This protein binds this small molecule.
Small molecule (SMILES): CC(=O)N[C@@H]1[C@@H](O)[C@H](O)[C@@H](CO)O[C@H]1O

Binding-site contacts:
Ligand atom C3 contacts residue ASN717 of chain 1.J at 3.9 Å.
Ligand atom O7 contacts residue ASN717 of chain 1.J at 3.0 Å (h-bond).
Ligand atom C7 contacts residue ASN717 of chain 1.J at 3.1 Å.
Ligand atom C8 contacts residue ASN717 of chain 1.J at 3.9 Å.
Ligand atom C2 contacts residue ASN717 of chain 1.J at 2.7 Å.
Ligand atom C1 contacts residue ASN717 of chain 1.J at 1.4 Å.
Ligand atom O5 contacts residue GLN1071 of chain 1.J at 3.6 Å.
Ligand atom C8 contacts residue THR716 of chain 1.J at 4.4 Å.
Ligand atom C5 contacts residue ASN717 of chain 1.J at 3.6 Å.
Ligand atom C4 contacts residue ASN717 of chain 1.J at 4.3 Å.
Ligand atom C2 contacts residue GLN1071 of chain 1.J at 3.5 Å.
Ligand atom C6 contacts residue LEU922 of chain 1.J at 4.4 Å (hydrophobic).
Ligand atom O5 contacts residue ASN717 of chain 1.J at 2.3 Å (h-bond).
Ligand atom C6 contacts residue GLN926 of chain 1.J at 4.2 Å.
Ligand atom N2 contacts residue ASN717 of chain 1.J at 3.2 Å (h-bond).
Ligand atom N2 contacts residue GLN1071 of chain 1.J at 3.5 Å (h-bond).
Ligand atom O6 contacts residue LEU922 of chain 1.J at 3.9 Å.
Ligand atom C5 contacts residue LEU922 of chain 1.J at 4.2 Å (hydrophobic).
Ligand atom O4 contacts residue LEU922 of chain 1.J at 4.4 Å.
Ligand atom C1 contacts residue GLN1071 of chain 1.J at 3.5 Å.
Ligand atom O7 contacts residue LEU922 of chain 1.J at 4.0 Å.

Sequence of chain 1.J:
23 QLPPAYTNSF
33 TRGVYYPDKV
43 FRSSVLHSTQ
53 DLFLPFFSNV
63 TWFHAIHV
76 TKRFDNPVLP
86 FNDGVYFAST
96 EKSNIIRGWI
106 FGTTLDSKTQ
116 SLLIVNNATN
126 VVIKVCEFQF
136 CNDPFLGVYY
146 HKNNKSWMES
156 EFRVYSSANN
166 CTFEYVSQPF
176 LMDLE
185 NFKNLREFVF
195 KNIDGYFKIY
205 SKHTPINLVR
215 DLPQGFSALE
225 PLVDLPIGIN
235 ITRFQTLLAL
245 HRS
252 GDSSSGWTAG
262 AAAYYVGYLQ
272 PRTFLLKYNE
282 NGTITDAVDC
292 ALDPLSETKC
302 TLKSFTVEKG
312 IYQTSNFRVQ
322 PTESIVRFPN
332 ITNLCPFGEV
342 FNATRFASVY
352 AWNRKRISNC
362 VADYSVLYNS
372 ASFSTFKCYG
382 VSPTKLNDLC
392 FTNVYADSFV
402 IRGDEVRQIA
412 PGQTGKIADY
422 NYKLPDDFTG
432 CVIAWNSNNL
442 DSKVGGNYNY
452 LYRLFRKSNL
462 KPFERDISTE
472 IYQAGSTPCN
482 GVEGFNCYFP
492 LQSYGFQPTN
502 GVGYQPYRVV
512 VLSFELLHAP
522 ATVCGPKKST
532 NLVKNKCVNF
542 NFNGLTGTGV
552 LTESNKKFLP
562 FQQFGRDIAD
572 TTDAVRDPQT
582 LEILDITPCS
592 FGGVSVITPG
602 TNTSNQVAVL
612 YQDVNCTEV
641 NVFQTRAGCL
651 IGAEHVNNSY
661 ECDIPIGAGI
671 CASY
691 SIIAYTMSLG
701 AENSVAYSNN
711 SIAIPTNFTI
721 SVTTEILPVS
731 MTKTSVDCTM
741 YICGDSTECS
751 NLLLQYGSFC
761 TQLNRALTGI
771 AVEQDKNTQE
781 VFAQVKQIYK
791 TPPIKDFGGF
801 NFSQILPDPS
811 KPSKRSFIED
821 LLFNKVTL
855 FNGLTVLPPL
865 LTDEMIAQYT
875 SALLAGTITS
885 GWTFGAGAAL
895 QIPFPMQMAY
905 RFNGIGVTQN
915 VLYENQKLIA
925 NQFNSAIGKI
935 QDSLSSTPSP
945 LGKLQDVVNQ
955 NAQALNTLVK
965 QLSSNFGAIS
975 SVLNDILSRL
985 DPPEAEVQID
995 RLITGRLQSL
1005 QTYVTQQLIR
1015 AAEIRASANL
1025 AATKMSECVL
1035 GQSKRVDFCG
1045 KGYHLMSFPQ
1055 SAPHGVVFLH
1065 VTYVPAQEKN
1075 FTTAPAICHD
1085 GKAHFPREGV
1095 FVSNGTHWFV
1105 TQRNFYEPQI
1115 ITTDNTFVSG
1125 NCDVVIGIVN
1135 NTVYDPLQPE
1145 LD